A protein and the small-molecule ligand that binds it are described below.
Small molecule (SMILES): Nc1nc2c(ncn2[C@H]2C[C@H](O)[C@@H](CO[P](=O)(O)O[P](=O)(O)OP(=O)(O)O)O2)c(=O)[nH]1

Binding-site contacts:
Ligand atom O2A contacts residue LYS615 of chain 1.A at 2.9 Å (salt-bridge).
Ligand atom C5' contacts residue ASP669 of chain 1.A at 3.6 Å.
Ligand atom O3B contacts residue MG1 of chain 1.F at 3.5 Å.
Ligand atom O1A contacts residue ASP669 of chain 1.A at 2.9 Å (salt-bridge).
Ligand atom PA contacts residue LYS615 of chain 1.A at 3.7 Å.
Ligand atom O1G contacts residue PHE529 of chain 1.A at 3.1 Å (h-bond).
Ligand atom O3G contacts residue LYS591 of chain 1.A at 3.6 Å (salt-bridge).
Ligand atom O1B contacts residue LEU532 of chain 1.A at 3.3 Å (h-bond).
Ligand atom O1G contacts residue ASP528 of chain 1.A at 2.7 Å (salt-bridge).
Ligand atom O3' contacts residue TYR533 of chain 1.A at 3.2 Å (h-bond).
Ligand atom O1B contacts residue SER531 of chain 1.A at 3.2 Å.
Ligand atom O3B contacts residue ARG587 of chain 1.A at 3.3 Å (salt-bridge).
Ligand atom O3' contacts residue LEU532 of chain 1.A at 3.6 Å (h-bond).
Ligand atom C2' contacts residue ASN619 of chain 1.A at 3.4 Å.
Ligand atom O2G contacts residue LYS615 of chain 1.A at 2.9 Å (salt-bridge).
Ligand atom O2B contacts residue PHE529 of chain 1.A at 3.1 Å (h-bond).
Ligand atom O6 contacts residue LEU616 of chain 1.A at 3.6 Å.
Ligand atom O2G contacts residue ARG587 of chain 1.A at 3.2 Å (salt-bridge).
Ligand atom O2B contacts residue LEU532 of chain 1.A at 3.4 Å (h-bond).
Ligand atom N2 contacts residue ASN619 of chain 1.A at 3.0 Å (h-bond).
Ligand atom O1G contacts residue MG1 of chain 1.F at 2.1 Å.
Ligand atom O1A contacts residue MG1 of chain 1.F at 2.2 Å.
Ligand atom O2B contacts residue MG1 of chain 1.F at 2.1 Å.
Ligand atom O3B contacts residue SER531 of chain 1.A at 3.3 Å (h-bond).
Ligand atom O3' contacts residue ASN619 of chain 1.A at 3.4 Å (h-bond).
Ligand atom PB contacts residue MG1 of chain 1.F at 3.2 Å.
Ligand atom PA contacts residue MG1 of chain 1.F at 3.4 Å.
Ligand atom O2B contacts residue SER531 of chain 1.A at 3.4 Å (h-bond).
Ligand atom C2' contacts residue TYR533 of chain 1.A at 3.7 Å (hydrophobic).
Ligand atom O2B contacts residue ASP669 of chain 1.A at 3.1 Å (salt-bridge).
Ligand atom O3A contacts residue MG1 of chain 1.F at 3.5 Å.
Ligand atom O3A contacts residue LYS615 of chain 1.A at 3.3 Å (salt-bridge).
Ligand atom O3G contacts residue ARG587 of chain 1.A at 2.7 Å (salt-bridge).
Ligand atom N2 contacts residue TYR622 of chain 1.A at 3.3 Å.
Ligand atom PG contacts residue ARG587 of chain 1.A at 3.4 Å.
Ligand atom C3' contacts residue ASN619 of chain 1.A at 3.5 Å.
Ligand atom PB contacts residue SER531 of chain 1.A at 3.6 Å.
Ligand atom O1A contacts residue ASP528 of chain 1.A at 3.3 Å (salt-bridge).
Ligand atom O3B contacts residue LYS615 of chain 1.A at 3.6 Å.
Ligand atom PG contacts residue MG1 of chain 1.F at 3.4 Å.

Sequence of chain 1.A:
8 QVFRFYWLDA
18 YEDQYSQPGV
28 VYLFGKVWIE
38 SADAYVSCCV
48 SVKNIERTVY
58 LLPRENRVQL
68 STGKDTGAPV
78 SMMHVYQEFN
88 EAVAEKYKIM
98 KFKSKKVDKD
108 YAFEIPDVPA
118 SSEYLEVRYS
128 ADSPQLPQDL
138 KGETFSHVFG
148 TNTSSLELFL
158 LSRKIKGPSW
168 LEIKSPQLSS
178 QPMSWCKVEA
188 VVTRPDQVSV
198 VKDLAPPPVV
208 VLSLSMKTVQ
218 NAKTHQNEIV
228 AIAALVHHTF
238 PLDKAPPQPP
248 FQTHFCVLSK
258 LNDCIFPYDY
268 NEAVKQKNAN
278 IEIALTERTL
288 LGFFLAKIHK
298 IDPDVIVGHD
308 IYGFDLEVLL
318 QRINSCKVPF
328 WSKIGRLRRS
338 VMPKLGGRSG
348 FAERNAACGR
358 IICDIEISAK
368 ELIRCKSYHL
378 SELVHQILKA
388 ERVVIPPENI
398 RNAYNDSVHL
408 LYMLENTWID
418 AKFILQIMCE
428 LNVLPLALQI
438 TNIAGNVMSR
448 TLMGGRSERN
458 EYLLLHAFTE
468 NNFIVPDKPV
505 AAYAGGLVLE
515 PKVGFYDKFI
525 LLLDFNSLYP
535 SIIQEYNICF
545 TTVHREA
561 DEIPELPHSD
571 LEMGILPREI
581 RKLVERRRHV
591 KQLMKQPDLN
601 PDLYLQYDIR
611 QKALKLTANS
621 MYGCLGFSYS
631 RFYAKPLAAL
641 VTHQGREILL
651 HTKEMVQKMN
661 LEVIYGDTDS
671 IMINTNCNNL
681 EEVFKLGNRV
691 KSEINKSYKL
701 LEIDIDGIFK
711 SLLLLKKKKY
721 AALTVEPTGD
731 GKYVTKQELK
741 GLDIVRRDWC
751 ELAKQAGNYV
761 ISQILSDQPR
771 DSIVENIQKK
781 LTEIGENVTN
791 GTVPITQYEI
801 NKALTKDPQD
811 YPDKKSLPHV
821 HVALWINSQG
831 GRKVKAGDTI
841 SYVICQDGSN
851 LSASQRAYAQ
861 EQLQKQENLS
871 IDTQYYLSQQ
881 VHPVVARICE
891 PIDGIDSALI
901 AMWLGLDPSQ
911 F